Sequence of chain 26.C:
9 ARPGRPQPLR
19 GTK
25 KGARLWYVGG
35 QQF

Sequence of chain 26.A:
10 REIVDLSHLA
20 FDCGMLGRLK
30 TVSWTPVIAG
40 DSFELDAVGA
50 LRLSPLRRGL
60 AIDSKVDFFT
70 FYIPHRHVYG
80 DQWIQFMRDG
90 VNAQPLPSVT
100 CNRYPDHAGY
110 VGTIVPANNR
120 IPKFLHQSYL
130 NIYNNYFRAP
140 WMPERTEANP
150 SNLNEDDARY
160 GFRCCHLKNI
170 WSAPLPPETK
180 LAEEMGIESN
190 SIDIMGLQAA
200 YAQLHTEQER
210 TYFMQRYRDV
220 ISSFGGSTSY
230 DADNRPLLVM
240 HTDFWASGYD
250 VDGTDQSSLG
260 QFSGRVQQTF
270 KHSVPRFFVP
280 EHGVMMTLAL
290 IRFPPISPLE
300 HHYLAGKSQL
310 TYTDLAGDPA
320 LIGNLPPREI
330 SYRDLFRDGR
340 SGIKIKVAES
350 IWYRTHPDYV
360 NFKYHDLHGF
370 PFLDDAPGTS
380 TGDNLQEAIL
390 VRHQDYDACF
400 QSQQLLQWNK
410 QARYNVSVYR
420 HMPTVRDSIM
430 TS

Binding-site contacts:
Ligand atom OP2 contacts residue ASP242 of chain 26.A at 3.9 Å.
Ligand atom C2' contacts residue LYS25 of chain 26.C at 3.8 Å.
Ligand atom C5' contacts residue ASP242 of chain 26.A at 4.4 Å.

A small-molecule ligand and the protein it binds are described below.
Small molecule (SMILES): Nc1ccn([C@H]2C[C@H](O)[C@@H](COP(=O)(O)O)O2)c(=O)n1